The protein below binds the small molecule below.
Small molecule (SMILES): Cc1c[nH]c(/C=C2\C(=O)Nc3ccccc32)c1CCC(=O)O

Binding-site contacts:
Ligand atom C7 contacts residue ILE90 of chain 1.A at 3.7 Å (hydrophobic).
Ligand atom C8 contacts residue ALA57 of chain 1.A at 3.7 Å (hydrophobic).
Ligand atom C5' contacts residue ALA109 of chain 1.A at 2.9 Å (hydrophobic).
Ligand atom N1 contacts residue ALA57 of chain 1.A at 3.3 Å.
Ligand atom N1 contacts residue TYR108 of chain 1.A at 3.9 Å.
Ligand atom C2 contacts residue ALA57 of chain 1.A at 3.7 Å (hydrophobic).
Ligand atom O4 contacts residue PHE34 of chain 1.A at 3.7 Å.
Ligand atom N1 contacts residue ALA109 of chain 1.A at 3.8 Å.
Ligand atom N1' contacts residue LEU29 of chain 1.A at 3.8 Å.
Ligand atom O2 contacts residue LEU29 of chain 1.A at 3.9 Å.
Ligand atom C14 contacts residue ASN113 of chain 1.A at 3.9 Å.
Ligand atom C5' contacts residue SER110 of chain 1.A at 3.7 Å.
Ligand atom C9 contacts residue LEU175 of chain 1.A at 3.4 Å (hydrophobic).
Ligand atom C8 contacts residue GLU107 of chain 1.A at 3.6 Å.
Ligand atom C4' contacts residue GLY112 of chain 1.A at 3.4 Å.
Ligand atom O3 contacts residue PHE34 of chain 1.A at 3.7 Å.
Ligand atom C12 contacts residue GLY30 of chain 1.A at 3.5 Å.
Ligand atom C2' contacts residue LEU29 of chain 1.A at 3.9 Å (hydrophobic).
Ligand atom C3' contacts residue GLY112 of chain 1.A at 3.9 Å.
Ligand atom C3 contacts residue LEU175 of chain 1.A at 3.7 Å (hydrophobic).
Ligand atom O2 contacts residue ALA109 of chain 1.A at 2.8 Å (h-bond).
Ligand atom C5' contacts residue LEU29 of chain 1.A at 3.8 Å (hydrophobic).
Ligand atom C7 contacts residue VAL106 of chain 1.A at 3.5 Å (hydrophobic).
Ligand atom C4 contacts residue LEU175 of chain 1.A at 3.8 Å (hydrophobic).
Ligand atom C11 contacts residue GLY112 of chain 1.A at 3.6 Å.
Ligand atom C6 contacts residue VAL106 of chain 1.A at 4.0 Å (hydrophobic).
Ligand atom O4 contacts residue ASN113 of chain 1.A at 2.8 Å (h-bond).
Ligand atom C2' contacts residue ALA109 of chain 1.A at 3.9 Å (hydrophobic).
Ligand atom C14 contacts residue PHE34 of chain 1.A at 3.7 Å (hydrophobic).
Ligand atom C7 contacts residue GLU107 of chain 1.A at 3.8 Å.
Ligand atom C2 contacts residue ALA109 of chain 1.A at 3.6 Å (hydrophobic).
Ligand atom C5' contacts residue GLY112 of chain 1.A at 3.6 Å.
Ligand atom N1' contacts residue ALA109 of chain 1.A at 2.8 Å (h-bond).
Ligand atom C8 contacts residue LEU175 of chain 1.A at 3.6 Å (hydrophobic).
Ligand atom O2 contacts residue TYR108 of chain 1.A at 3.2 Å.
Ligand atom N1 contacts residue GLU107 of chain 1.A at 2.9 Å (salt-bridge).
Ligand atom N1 contacts residue LEU175 of chain 1.A at 4.0 Å.
Ligand atom C5 contacts residue PHE34 of chain 1.A at 3.7 Å (hydrophobic).
Ligand atom C4 contacts residue PHE34 of chain 1.A at 3.7 Å (hydrophobic).
Ligand atom O3 contacts residue GLY30 of chain 1.A at 3.6 Å.

Sequence of chain 1.A:
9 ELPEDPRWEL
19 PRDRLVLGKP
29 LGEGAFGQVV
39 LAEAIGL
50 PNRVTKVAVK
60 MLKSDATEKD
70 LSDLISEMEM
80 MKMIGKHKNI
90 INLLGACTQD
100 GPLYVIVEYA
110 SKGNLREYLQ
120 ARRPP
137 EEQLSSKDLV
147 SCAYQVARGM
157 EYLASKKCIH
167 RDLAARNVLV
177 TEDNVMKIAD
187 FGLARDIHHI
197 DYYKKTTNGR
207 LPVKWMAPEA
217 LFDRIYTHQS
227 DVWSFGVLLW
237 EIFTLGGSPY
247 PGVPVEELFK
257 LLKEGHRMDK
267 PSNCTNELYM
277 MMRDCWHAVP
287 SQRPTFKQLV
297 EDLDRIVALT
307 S